Sequence of chain 1.A:
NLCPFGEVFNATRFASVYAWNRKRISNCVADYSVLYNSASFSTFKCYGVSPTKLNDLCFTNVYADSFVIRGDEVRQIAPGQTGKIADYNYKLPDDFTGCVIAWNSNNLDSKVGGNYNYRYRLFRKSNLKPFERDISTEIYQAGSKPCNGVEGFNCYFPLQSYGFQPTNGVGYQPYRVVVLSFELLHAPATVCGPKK

Binding-site contacts:
Ligand atom C8 contacts residue ASN27 of chain 1.A at 4.3 Å.
Ligand atom O7 contacts residue PHE26 of chain 1.A at 4.2 Å.
Ligand atom C2 contacts residue ASN27 of chain 1.A at 2.5 Å.
Ligand atom O7 contacts residue LEU52 of chain 1.A at 4.2 Å.
Ligand atom C1 contacts residue ASN27 of chain 1.A at 1.4 Å.
Ligand atom O7 contacts residue PHE22 of chain 1.A at 3.8 Å.
Ligand atom C7 contacts residue GLY23 of chain 1.A at 3.8 Å.
Ligand atom O7 contacts residue GLY23 of chain 1.A at 3.8 Å.
Ligand atom C3 contacts residue ASN27 of chain 1.A at 3.8 Å.
Ligand atom O7 contacts residue VAL51 of chain 1.A at 4.1 Å.
Ligand atom C5 contacts residue ASN27 of chain 1.A at 3.7 Å.
Ligand atom C7 contacts residue VAL51 of chain 1.A at 4.5 Å (hydrophobic).
Ligand atom C7 contacts residue ASN27 of chain 1.A at 3.9 Å.
Ligand atom C8 contacts residue GLY23 of chain 1.A at 3.7 Å.
Ligand atom C7 contacts residue PHE22 of chain 1.A at 4.4 Å (hydrophobic).
Ligand atom C4 contacts residue ASN27 of chain 1.A at 4.2 Å.
Ligand atom O5 contacts residue ASN27 of chain 1.A at 2.4 Å (h-bond).
Ligand atom N2 contacts residue ASN27 of chain 1.A at 3.0 Å (h-bond).

A small-molecule ligand and the protein it binds are described below.
Small molecule (SMILES): CC(=O)N[C@@H]1[C@@H](O)[C@H](O)[C@@H](CO)O[C@H]1O